The small molecule below binds the protein below.
Small molecule (SMILES): Cc1cc(N)nc(CCCCCCCc2cc(C)cc(N)n2)c1

Sequence of chain 1.A:
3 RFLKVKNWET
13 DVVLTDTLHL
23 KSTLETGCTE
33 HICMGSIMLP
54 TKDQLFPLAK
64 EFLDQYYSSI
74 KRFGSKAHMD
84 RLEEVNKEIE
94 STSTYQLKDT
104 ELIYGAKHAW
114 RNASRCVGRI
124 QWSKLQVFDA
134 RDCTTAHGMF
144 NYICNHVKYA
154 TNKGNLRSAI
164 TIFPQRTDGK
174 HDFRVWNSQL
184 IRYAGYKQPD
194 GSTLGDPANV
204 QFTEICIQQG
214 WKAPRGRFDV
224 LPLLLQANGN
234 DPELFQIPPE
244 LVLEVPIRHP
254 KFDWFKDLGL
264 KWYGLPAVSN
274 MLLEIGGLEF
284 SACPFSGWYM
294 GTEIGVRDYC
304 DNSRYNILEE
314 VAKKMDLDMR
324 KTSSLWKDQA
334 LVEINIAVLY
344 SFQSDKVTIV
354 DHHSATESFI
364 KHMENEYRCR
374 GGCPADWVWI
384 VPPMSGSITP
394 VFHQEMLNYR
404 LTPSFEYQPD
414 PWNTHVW

Binding-site contacts:
Ligand atom C07 contacts residue HEM1 of chain 1.H at 3.4 Å.
Ligand atom C02 contacts residue GLU296 of chain 1.B at 3.6 Å.
Ligand atom C09 contacts residue HEM1 of chain 1.H at 3.9 Å.
Ligand atom C09 contacts residue GLU296 of chain 1.B at 3.7 Å.
Ligand atom N02 contacts residue TYR292 of chain 1.B at 3.7 Å.
Ligand atom C26 contacts residue HEM1 of chain 1.H at 3.8 Å.
Ligand atom C27 contacts residue TRP10 of chain 1.A at 3.4 Å (hydrophobic).
Ligand atom C10 contacts residue VAL271 of chain 1.B at 3.6 Å (hydrophobic).
Ligand atom C08 contacts residue HEM1 of chain 1.H at 3.5 Å.
Ligand atom C11 contacts residue HEM1 of chain 1.H at 3.4 Å.
Ligand atom C02 contacts residue TRP291 of chain 1.B at 3.8 Å (hydrophobic).
Ligand atom C22 contacts residue HEM1 of chain 1.H at 3.1 Å.
Ligand atom N22 contacts residue HEM1 of chain 1.H at 2.8 Å (h-bond).
Ligand atom N01 contacts residue HEM1 of chain 1.H at 3.8 Å.
Ligand atom C25 contacts residue MET40 of chain 1.B at 3.8 Å (hydrophobic).
Ligand atom C13 contacts residue HEM1 of chain 1.H at 3.5 Å.
Ligand atom N02 contacts residue TRP291 of chain 1.B at 2.8 Å (h-bond).
Ligand atom C03 contacts residue PRO269 of chain 1.B at 3.7 Å (hydrophobic).
Ligand atom C02 contacts residue HEM1 of chain 1.H at 3.7 Å.
Ligand atom N02 contacts residue HEM1 of chain 1.H at 3.6 Å.
Ligand atom N22 contacts residue TYR410 of chain 1.B at 3.9 Å.
Ligand atom C27 contacts residue MET40 of chain 1.B at 3.3 Å (hydrophobic).
Ligand atom C05 contacts residue VAL271 of chain 1.B at 3.8 Å (hydrophobic).
Ligand atom N21 contacts residue TRP382 of chain 1.B at 3.8 Å.
Ligand atom C24 contacts residue MET40 of chain 1.B at 3.4 Å (hydrophobic).
Ligand atom N21 contacts residue HEM1 of chain 1.H at 2.6 Å (h-bond).
Ligand atom C23 contacts residue LEU41 of chain 1.B at 3.9 Å (hydrophobic).
Ligand atom N01 contacts residue GLU296 of chain 1.B at 2.8 Å (salt-bridge).
Ligand atom N02 contacts residue GLU296 of chain 1.B at 2.7 Å (salt-bridge).
Ligand atom C23 contacts residue MET40 of chain 1.B at 3.8 Å (hydrophobic).
Ligand atom C07 contacts residue PHE288 of chain 1.B at 3.7 Å (hydrophobic).
Ligand atom C07 contacts residue GLY290 of chain 1.B at 3.5 Å.
Ligand atom N22 contacts residue ARG118 of chain 1.B at 3.9 Å.
Ligand atom C07 contacts residue SER289 of chain 1.B at 3.8 Å.
Ligand atom N02 contacts residue PRO269 of chain 1.B at 3.8 Å.
Ligand atom C23 contacts residue TYR410 of chain 1.B at 3.9 Å (hydrophobic).
Ligand atom C06 contacts residue GLU296 of chain 1.B at 3.8 Å.
Ligand atom C02 contacts residue PRO269 of chain 1.B at 3.9 Å (hydrophobic).
Ligand atom C12 contacts residue HEM1 of chain 1.H at 3.3 Å.
Ligand atom C03 contacts residue HEM1 of chain 1.H at 3.5 Å.

Sequence of chain 1.B:
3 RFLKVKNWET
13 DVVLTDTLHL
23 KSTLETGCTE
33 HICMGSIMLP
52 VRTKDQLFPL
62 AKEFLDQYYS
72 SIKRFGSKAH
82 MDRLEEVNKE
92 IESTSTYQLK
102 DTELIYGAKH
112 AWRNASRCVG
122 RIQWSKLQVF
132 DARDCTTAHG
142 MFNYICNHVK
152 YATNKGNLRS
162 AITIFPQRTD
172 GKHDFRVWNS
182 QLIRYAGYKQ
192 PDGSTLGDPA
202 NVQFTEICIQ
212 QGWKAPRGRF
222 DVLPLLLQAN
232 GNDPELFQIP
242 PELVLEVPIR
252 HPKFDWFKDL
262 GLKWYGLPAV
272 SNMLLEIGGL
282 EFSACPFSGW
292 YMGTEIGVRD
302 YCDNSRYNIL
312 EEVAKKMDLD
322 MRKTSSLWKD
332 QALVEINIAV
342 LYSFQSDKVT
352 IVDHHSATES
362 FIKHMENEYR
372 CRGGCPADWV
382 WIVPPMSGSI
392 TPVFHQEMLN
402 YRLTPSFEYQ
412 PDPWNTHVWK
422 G